Sequence of chain 1.E:
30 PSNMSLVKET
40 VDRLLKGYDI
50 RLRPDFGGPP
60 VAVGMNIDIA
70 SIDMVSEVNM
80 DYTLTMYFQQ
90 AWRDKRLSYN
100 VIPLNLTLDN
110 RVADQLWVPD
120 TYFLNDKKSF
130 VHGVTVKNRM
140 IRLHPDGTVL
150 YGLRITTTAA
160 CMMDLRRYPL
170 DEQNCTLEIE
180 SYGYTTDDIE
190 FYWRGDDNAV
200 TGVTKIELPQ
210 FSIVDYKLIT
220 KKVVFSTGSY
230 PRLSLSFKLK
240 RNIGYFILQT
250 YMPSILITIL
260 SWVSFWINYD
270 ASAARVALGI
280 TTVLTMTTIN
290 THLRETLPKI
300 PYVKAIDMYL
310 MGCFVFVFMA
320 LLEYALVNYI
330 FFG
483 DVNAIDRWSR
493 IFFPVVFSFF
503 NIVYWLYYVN

The protein below binds the small molecule below.
Small molecule (SMILES): CC(=O)N[C@H]1[C@H](O[C@H]2[C@H](O)[C@@H](NC(C)=O)CO[C@@H]2CO)O[C@H](CO)[C@@H](O[C@@H]2O[C@H](CO[C@H]3O[C@H](CO)[C@@H](O)[C@H](O)[C@@H]3O)[C@@H](O)[C@H](O[C@H]3O[C@H](CO)[C@@H](O)[C@H](O)[C@@H]3O)[C@@H]2O)[C@@H]1O

Binding-site contacts:
Ligand atom C4 contacts residue THR219 of chain 1.E at 4.1 Å.
Ligand atom C8 contacts residue LYS216 of chain 1.E at 4.0 Å.
Ligand atom O7 contacts residue LYS237 of chain 1.E at 3.6 Å.
Ligand atom O7 contacts residue LYS220 of chain 1.E at 3.4 Å (salt-bridge).
Ligand atom N2 contacts residue SER235 of chain 1.E at 3.3 Å.
Ligand atom C5 contacts residue ASN173 of chain 1.E at 3.6 Å.
Ligand atom O2 contacts residue LYS220 of chain 1.E at 3.5 Å.
Ligand atom O6 contacts residue LYS216 of chain 1.E at 3.7 Å.
Ligand atom C3 contacts residue ASN173 of chain 1.E at 3.8 Å.
Ligand atom O7 contacts residue LYS216 of chain 1.E at 3.8 Å.
Ligand atom O4 contacts residue LYS221 of chain 1.E at 3.9 Å.
Ligand atom C3 contacts residue SER235 of chain 1.E at 3.7 Å.
Ligand atom O3 contacts residue LYS221 of chain 1.E at 3.3 Å (salt-bridge).
Ligand atom O3 contacts residue ILE218 of chain 1.E at 4.0 Å.
Ligand atom C1 contacts residue SER235 of chain 1.E at 3.9 Å.
Ligand atom O3 contacts residue LYS216 of chain 1.E at 3.0 Å (salt-bridge).
Ligand atom C7 contacts residue ASN173 of chain 1.E at 3.2 Å.
Ligand atom C4 contacts residue LYS220 of chain 1.E at 4.2 Å.
Ligand atom O7 contacts residue ASN173 of chain 1.E at 2.8 Å (h-bond).
Ligand atom N2 contacts residue LYS220 of chain 1.E at 4.1 Å.
Ligand atom C2 contacts residue SER235 of chain 1.E at 3.9 Å.
Ligand atom C7 contacts residue LYS237 of chain 1.E at 4.0 Å.
Ligand atom C8 contacts residue TYR215 of chain 1.E at 4.2 Å (hydrophobic).
Ligand atom O3 contacts residue LYS220 of chain 1.E at 3.7 Å.
Ligand atom C7 contacts residue LYS216 of chain 1.E at 3.5 Å.
Ligand atom C8 contacts residue LYS237 of chain 1.E at 3.7 Å.
Ligand atom C8 contacts residue ASP214 of chain 1.E at 4.3 Å.
Ligand atom C3 contacts residue LYS216 of chain 1.E at 3.9 Å.
Ligand atom O5 contacts residue ASN173 of chain 1.E at 2.2 Å (h-bond).
Ligand atom C8 contacts residue SER235 of chain 1.E at 4.0 Å.
Ligand atom C4 contacts residue ASN173 of chain 1.E at 4.2 Å.
Ligand atom N2 contacts residue ASN173 of chain 1.E at 3.0 Å (h-bond).
Ligand atom C2 contacts residue ASN173 of chain 1.E at 2.5 Å.
Ligand atom C3 contacts residue ILE218 of chain 1.E at 4.2 Å (hydrophobic).
Ligand atom C2 contacts residue ILE218 of chain 1.E at 4.3 Å (hydrophobic).
Ligand atom C1 contacts residue ASN173 of chain 1.E at 1.4 Å.
Ligand atom N2 contacts residue LYS216 of chain 1.E at 3.4 Å (salt-bridge).
Ligand atom C7 contacts residue SER235 of chain 1.E at 3.9 Å.
Ligand atom O4 contacts residue ILE218 of chain 1.E at 4.4 Å.
Ligand atom C2 contacts residue LYS216 of chain 1.E at 3.7 Å.